Binding-site contacts:
Ligand atom CAV contacts residue LEU243 of chain 1.E at 3.6 Å (hydrophobic).
Ligand atom CAW contacts residue LYS188 of chain 1.E at 2.8 Å.
Ligand atom CAL contacts residue GLY224 of chain 1.E at 3.6 Å.
Ligand atom CAR contacts residue LYS188 of chain 1.E at 3.3 Å.
Ligand atom CAX contacts residue LEU243 of chain 1.E at 3.7 Å (hydrophobic).
Ligand atom CAK contacts residue GLY224 of chain 1.E at 3.7 Å.
Ligand atom NAP contacts residue GLY224 of chain 1.E at 3.8 Å.
Ligand atom CAM contacts residue LYS188 of chain 1.E at 2.7 Å.
Ligand atom OAF contacts residue THR283 of chain 1.E at 2.7 Å (h-bond).
Ligand atom OAQ contacts residue LYS188 of chain 1.E at 3.6 Å (salt-bridge).
Ligand atom CAA contacts residue GLU221 of chain 1.E at 3.6 Å.
Ligand atom CAM contacts residue SER282 of chain 1.E at 3.7 Å.
Ligand atom CAW contacts residue GLY224 of chain 1.E at 3.5 Å.
Ligand atom NAP contacts residue GLU221 of chain 1.E at 2.9 Å (salt-bridge).
Ligand atom CAV contacts residue LYS188 of chain 1.E at 3.3 Å.
Ligand atom BR contacts residue GLN155 of chain 1.E at 3.7 Å.
Ligand atom OAC contacts residue ARG86 of chain 1.E at 2.9 Å (salt-bridge).
Ligand atom CAV contacts residue GLY224 of chain 1.E at 3.7 Å.
Ligand atom NAP contacts residue PHE225 of chain 1.E at 3.4 Å (h-bond).
Ligand atom PAY contacts residue THR283 of chain 1.E at 3.7 Å.
Ligand atom OAB contacts residue THR69 of chain 1.E at 3.5 Å.
Ligand atom OAC contacts residue GLY245 of chain 1.E at 3.4 Å.
Ligand atom OAQ contacts residue LEU243 of chain 1.E at 3.2 Å.
Ligand atom OAC contacts residue ILE246 of chain 1.E at 2.7 Å (h-bond).
Ligand atom CAM contacts residue GLY224 of chain 1.E at 3.4 Å.
Ligand atom OAE contacts residue THR283 of chain 1.E at 3.5 Å (h-bond).
Ligand atom CAL contacts residue PHE225 of chain 1.E at 3.4 Å (hydrophobic).
Ligand atom CAT contacts residue GLY224 of chain 1.E at 3.6 Å.
Ligand atom CAT contacts residue GLU221 of chain 1.E at 3.7 Å.
Ligand atom OAD contacts residue TYR67 of chain 1.E at 3.5 Å (h-bond).
Ligand atom OAE contacts residue SER282 of chain 1.E at 3.6 Å.
Ligand atom CAA contacts residue GLY224 of chain 1.E at 3.8 Å.
Ligand atom CAX contacts residue LYS188 of chain 1.E at 2.2 Å.
Ligand atom OAD contacts residue LYS188 of chain 1.E at 2.8 Å (salt-bridge).
Ligand atom CAK contacts residue SER282 of chain 1.E at 3.5 Å.
Ligand atom OAB contacts residue LYS188 of chain 1.E at 3.1 Å (salt-bridge).
Ligand atom CAN contacts residue LYS188 of chain 1.E at 1.3 Å.
Ligand atom OAE contacts residue ILE246 of chain 1.E at 3.8 Å.
Ligand atom OAE contacts residue THR247 of chain 1.E at 2.9 Å (h-bond).
Ligand atom CAL contacts residue GLU221 of chain 1.E at 3.8 Å.

Sequence of chain 1.E:
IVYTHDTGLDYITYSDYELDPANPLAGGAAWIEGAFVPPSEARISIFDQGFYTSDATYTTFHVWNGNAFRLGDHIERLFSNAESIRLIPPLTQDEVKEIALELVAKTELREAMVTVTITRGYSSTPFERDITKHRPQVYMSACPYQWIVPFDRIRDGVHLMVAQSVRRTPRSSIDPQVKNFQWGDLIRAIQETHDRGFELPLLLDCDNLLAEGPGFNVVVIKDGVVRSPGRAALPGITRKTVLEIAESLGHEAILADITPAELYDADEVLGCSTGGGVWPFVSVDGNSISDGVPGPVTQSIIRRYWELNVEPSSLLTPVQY

Sequence of chain 1.C:
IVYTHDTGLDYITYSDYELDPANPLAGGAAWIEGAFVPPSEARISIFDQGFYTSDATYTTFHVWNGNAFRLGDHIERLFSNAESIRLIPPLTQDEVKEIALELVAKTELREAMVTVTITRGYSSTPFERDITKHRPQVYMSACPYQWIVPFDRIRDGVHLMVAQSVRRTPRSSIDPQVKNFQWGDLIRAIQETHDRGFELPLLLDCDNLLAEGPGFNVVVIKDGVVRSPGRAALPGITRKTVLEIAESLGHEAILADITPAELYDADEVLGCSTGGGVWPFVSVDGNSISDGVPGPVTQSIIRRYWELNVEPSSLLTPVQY

The small molecule below binds the protein below.
Small molecule (SMILES): Cc1ncc(COP(=O)([O-])[O-])c(CCC(=O)c2ccc(Br)cc2)c1O